Binding-site contacts:
Ligand atom C1 contacts residue ASN63 of chain 1.I at 1.4 Å.
Ligand atom C5 contacts residue ASN63 of chain 1.I at 3.7 Å.
Ligand atom O7 contacts residue TRP60 of chain 1.I at 4.3 Å.
Ligand atom C8 contacts residue ASN63 of chain 1.I at 4.0 Å.
Ligand atom O5 contacts residue ASN63 of chain 1.I at 2.4 Å (h-bond).
Ligand atom C5 contacts residue SER59 of chain 1.I at 3.7 Å.
Ligand atom C6 contacts residue SER59 of chain 1.I at 4.2 Å.
Ligand atom C3 contacts residue ASN63 of chain 1.I at 3.8 Å.
Ligand atom C2 contacts residue ASN63 of chain 1.I at 2.5 Å.
Ligand atom C7 contacts residue HIS64 of chain 1.I at 4.1 Å.
Ligand atom C4 contacts residue TRP103 of chain 1.I at 4.2 Å (hydrophobic).
Ligand atom N2 contacts residue HIS64 of chain 1.I at 4.1 Å.
Ligand atom O5 contacts residue SER59 of chain 1.I at 3.9 Å.
Ligand atom O7 contacts residue HIS64 of chain 1.I at 3.1 Å.
Ligand atom C5 contacts residue TRP103 of chain 1.I at 4.1 Å (hydrophobic).
Ligand atom C7 contacts residue ASN63 of chain 1.I at 3.7 Å.
Ligand atom O4 contacts residue TRP103 of chain 1.I at 3.2 Å.
Ligand atom C1 contacts residue SER59 of chain 1.I at 3.8 Å.
Ligand atom C6 contacts residue TRP103 of chain 1.I at 4.0 Å (hydrophobic).
Ligand atom O7 contacts residue ASN63 of chain 1.I at 4.1 Å.
Ligand atom N2 contacts residue ASN63 of chain 1.I at 2.9 Å (h-bond).
Ligand atom C4 contacts residue ASN63 of chain 1.I at 4.2 Å.

This protein binds this small molecule.
Small molecule (SMILES): CC(=O)N[C@@H]1[C@@H](O)[C@H](O)[C@@H](CO)O[C@H]1O

Sequence of chain 1.I:
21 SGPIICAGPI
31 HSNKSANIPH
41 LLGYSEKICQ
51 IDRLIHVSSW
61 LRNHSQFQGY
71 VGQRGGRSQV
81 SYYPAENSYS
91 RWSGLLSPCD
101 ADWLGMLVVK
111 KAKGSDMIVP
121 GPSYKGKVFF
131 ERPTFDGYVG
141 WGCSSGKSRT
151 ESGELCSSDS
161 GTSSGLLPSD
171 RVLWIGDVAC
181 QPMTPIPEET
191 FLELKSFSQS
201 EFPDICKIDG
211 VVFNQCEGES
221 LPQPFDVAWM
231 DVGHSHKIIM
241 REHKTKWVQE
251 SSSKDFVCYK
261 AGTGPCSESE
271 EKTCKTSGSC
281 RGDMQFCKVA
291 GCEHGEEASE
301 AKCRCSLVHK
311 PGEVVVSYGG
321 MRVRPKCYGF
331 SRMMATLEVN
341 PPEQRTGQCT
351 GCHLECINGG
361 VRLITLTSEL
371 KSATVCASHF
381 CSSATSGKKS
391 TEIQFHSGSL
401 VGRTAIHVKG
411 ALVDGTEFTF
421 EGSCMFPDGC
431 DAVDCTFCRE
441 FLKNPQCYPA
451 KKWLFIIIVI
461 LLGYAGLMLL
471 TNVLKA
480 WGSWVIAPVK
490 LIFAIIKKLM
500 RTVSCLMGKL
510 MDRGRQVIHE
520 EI